A protein and the small-molecule ligand that binds it are described below.
Small molecule (SMILES): O=P(O)(O)OC[C@@H](O)[C@@H](O)[C@H](O)CO

Sequence of chain 1.A:
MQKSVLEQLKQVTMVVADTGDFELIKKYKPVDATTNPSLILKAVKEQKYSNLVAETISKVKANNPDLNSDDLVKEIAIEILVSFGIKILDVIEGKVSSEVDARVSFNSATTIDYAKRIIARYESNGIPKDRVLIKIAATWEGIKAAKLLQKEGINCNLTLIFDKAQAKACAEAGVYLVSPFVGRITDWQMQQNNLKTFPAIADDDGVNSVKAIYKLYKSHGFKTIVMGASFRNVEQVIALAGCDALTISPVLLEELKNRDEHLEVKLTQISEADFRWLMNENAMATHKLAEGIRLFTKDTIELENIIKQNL

Binding-site contacts:
Ligand atom O2 contacts residue ASN60 of chain 1.A at 3.3 Å (h-bond).
Ligand atom O3P contacts residue ARG208 of chain 1.A at 2.8 Å (salt-bridge).
Ligand atom C3 contacts residue PHE205 of chain 1.A at 3.7 Å (hydrophobic).
Ligand atom O5 contacts residue ASP42 of chain 1.A at 4.1 Å.
Ligand atom C2 contacts residue ASP42 of chain 1.A at 3.4 Å.
Ligand atom C1 contacts residue LYS159 of chain 1.A at 1.3 Å.
Ligand atom O1P contacts residue ARG256 of chain 1.A at 3.1 Å (salt-bridge).
Ligand atom O2 contacts residue LYS159 of chain 1.A at 2.6 Å (salt-bridge).
Ligand atom P contacts residue ARG256 of chain 1.A at 3.9 Å.
Ligand atom O1P contacts residue ARG208 of chain 1.A at 2.7 Å (salt-bridge).
Ligand atom O2P contacts residue ARG256 of chain 1.A at 2.9 Å (salt-bridge).
Ligand atom C3 contacts residue LYS159 of chain 1.A at 3.6 Å.
Ligand atom C3 contacts residue ASN60 of chain 1.A at 3.5 Å.
Ligand atom O2 contacts residue THR59 of chain 1.A at 3.5 Å (h-bond).
Ligand atom C5 contacts residue ARG208 of chain 1.A at 4.0 Å.
Ligand atom O1P contacts residue SER254 of chain 1.A at 2.7 Å (h-bond).
Ligand atom P contacts residue SER254 of chain 1.A at 3.7 Å.
Ligand atom C5 contacts residue ASN60 of chain 1.A at 4.0 Å.
Ligand atom C5 contacts residue SER254 of chain 1.A at 4.0 Å.
Ligand atom O2 contacts residue ASP42 of chain 1.A at 2.6 Å (salt-bridge).
Ligand atom O4 contacts residue ASP42 of chain 1.A at 2.7 Å (salt-bridge).
Ligand atom O3 contacts residue PHE205 of chain 1.A at 3.7 Å.
Ligand atom O3 contacts residue ASN60 of chain 1.A at 2.6 Å (h-bond).
Ligand atom O3 contacts residue LYS159 of chain 1.A at 3.6 Å.
Ligand atom O4 contacts residue ALA253 of chain 1.A at 3.6 Å.
Ligand atom C3 contacts residue ASP42 of chain 1.A at 4.2 Å.
Ligand atom C1 contacts residue THR183 of chain 1.A at 3.7 Å.
Ligand atom C2 contacts residue ASN60 of chain 1.A at 4.0 Å.
Ligand atom C4 contacts residue ASP42 of chain 1.A at 3.2 Å.
Ligand atom O2P contacts residue SER254 of chain 1.A at 4.1 Å.
Ligand atom O2 contacts residue THR58 of chain 1.A at 3.9 Å.
Ligand atom O5 contacts residue SER254 of chain 1.A at 3.6 Å.
Ligand atom O4 contacts residue SER254 of chain 1.A at 3.3 Å (h-bond).
Ligand atom O3 contacts residue PHE330 of chain 1.A at 3.8 Å.
Ligand atom O2 contacts residue LEU63 of chain 1.A at 3.9 Å.
Ligand atom C2 contacts residue LYS159 of chain 1.A at 2.4 Å.
Ligand atom P contacts residue ARG208 of chain 1.A at 3.7 Å.
Ligand atom C4 contacts residue ASN60 of chain 1.A at 3.6 Å.
Ligand atom C5 contacts residue PHE205 of chain 1.A at 3.7 Å (hydrophobic).
Ligand atom C1 contacts residue THR59 of chain 1.A at 4.1 Å.